Sequence of chain 2.A:
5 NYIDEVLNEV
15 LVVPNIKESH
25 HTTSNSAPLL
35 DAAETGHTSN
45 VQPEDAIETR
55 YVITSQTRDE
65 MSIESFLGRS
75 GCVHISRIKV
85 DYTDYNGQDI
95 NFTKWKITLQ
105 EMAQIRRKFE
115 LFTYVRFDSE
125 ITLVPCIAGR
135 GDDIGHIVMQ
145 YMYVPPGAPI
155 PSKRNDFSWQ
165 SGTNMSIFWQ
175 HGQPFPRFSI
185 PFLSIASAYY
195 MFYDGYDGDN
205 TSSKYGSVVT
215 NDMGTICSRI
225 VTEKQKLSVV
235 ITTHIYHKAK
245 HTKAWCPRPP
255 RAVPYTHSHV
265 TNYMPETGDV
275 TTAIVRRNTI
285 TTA

The small molecule below binds the protein below.
Small molecule (SMILES): OC[C@H]1O[C@@](CO)(O[C@H]2O[C@H](CO)[C@@H](O)[C@H](O)[C@H]2O)[C@@H](O)[C@@H]1O

Binding-site contacts:
Ligand atom O4 contacts residue ILE101 of chain 2.A at 4.0 Å.
Ligand atom O2 contacts residue ASN215 of chain 2.A at 3.5 Å.
Ligand atom O1 contacts residue TYR194 of chain 2.A at 3.8 Å.
Ligand atom C5 contacts residue HIS263 of chain 2.A at 3.9 Å.
Ligand atom C6 contacts residue ILE101 of chain 2.A at 3.2 Å (hydrophobic).
Ligand atom O4 contacts residue ASN215 of chain 2.A at 3.4 Å (h-bond).
Ligand atom O1 contacts residue MET195 of chain 2.A at 3.8 Å.
Ligand atom C6 contacts residue LEU103 of chain 2.A at 3.2 Å (hydrophobic).
Ligand atom O3 contacts residue TYR194 of chain 2.A at 3.9 Å.
Ligand atom C4 contacts residue HIS263 of chain 2.A at 3.7 Å.
Ligand atom O6 contacts residue ILE101 of chain 2.A at 2.1 Å (h-bond).
Ligand atom O6 contacts residue THR102 of chain 2.A at 2.4 Å.
Ligand atom O5 contacts residue LEU103 of chain 2.A at 3.3 Å.
Ligand atom C3 contacts residue MET217 of chain 2.A at 3.2 Å (hydrophobic).
Ligand atom O2 contacts residue MET217 of chain 2.A at 3.3 Å (h-bond).
Ligand atom C6 contacts residue HIS241 of chain 2.A at 3.7 Å.
Ligand atom C5 contacts residue LEU103 of chain 2.A at 3.0 Å (hydrophobic).
Ligand atom O2 contacts residue TYR193 of chain 2.A at 3.9 Å.
Ligand atom O4 contacts residue HIS263 of chain 2.A at 2.6 Å.
Ligand atom O4 contacts residue THR102 of chain 2.A at 3.8 Å.
Ligand atom C2 contacts residue MET217 of chain 2.A at 3.5 Å (hydrophobic).
Ligand atom C2 contacts residue TYR193 of chain 2.A at 3.8 Å (hydrophobic).
Ligand atom O6 contacts residue LEU103 of chain 2.A at 4.0 Å.
Ligand atom C4 contacts residue THR102 of chain 2.A at 3.9 Å.
Ligand atom O6 contacts residue HIS241 of chain 2.A at 4.0 Å.
Ligand atom O5 contacts residue THR102 of chain 2.A at 3.6 Å.
Ligand atom C3 contacts residue ASN215 of chain 2.A at 3.5 Å.
Ligand atom O3 contacts residue ILE101 of chain 2.A at 3.5 Å.
Ligand atom C6 contacts residue LEU103 of chain 2.A at 2.7 Å (hydrophobic).
Ligand atom O6 contacts residue LEU103 of chain 2.A at 3.3 Å.
Ligand atom O1 contacts residue GLN104 of chain 2.A at 3.9 Å.
Ligand atom O5 contacts residue LEU103 of chain 2.A at 3.0 Å (h-bond).
Ligand atom C5 contacts residue THR102 of chain 2.A at 2.8 Å.
Ligand atom O3 contacts residue ASN215 of chain 2.A at 2.1 Å.
Ligand atom C5 contacts residue LEU103 of chain 2.A at 3.5 Å (hydrophobic).
Ligand atom O3 contacts residue MET217 of chain 2.A at 2.5 Å (h-bond).
Ligand atom C4 contacts residue ASN215 of chain 2.A at 4.0 Å.
Ligand atom O2 contacts residue MET195 of chain 2.A at 3.6 Å.
Ligand atom C6 contacts residue THR102 of chain 2.A at 1.9 Å.
Ligand atom C1 contacts residue MET195 of chain 2.A at 3.2 Å (hydrophobic).